Binding-site contacts:
Ligand atom N2 contacts residue CYS75 of chain 1.E at 3.5 Å.
Ligand atom C2 contacts residue NI1 of chain 1.AA at 3.8 Å.
Ligand atom C3 contacts residue CYS75 of chain 1.E at 3.0 Å (hydrophobic).
Ligand atom N1 contacts residue SER499 of chain 1.E at 2.7 Å (h-bond).
Ligand atom O3 contacts residue HIS79 of chain 1.E at 3.4 Å (h-bond).
Ligand atom O3 contacts residue VAL78 of chain 1.E at 3.5 Å.
Ligand atom C1 contacts residue CSO543 of chain 1.E at 3.6 Å.
Ligand atom N2 contacts residue ARG476 of chain 1.E at 3.0 Å (salt-bridge).
Ligand atom N1 contacts residue ARG476 of chain 1.E at 3.8 Å.
Ligand atom C1 contacts residue PRO498 of chain 1.E at 3.9 Å (hydrophobic).
Ligand atom C3 contacts residue HIS79 of chain 1.E at 3.4 Å.
Ligand atom O3 contacts residue VAL497 of chain 1.E at 3.4 Å.
Ligand atom C1 contacts residue SER499 of chain 1.E at 3.7 Å.
Ligand atom O3 contacts residue LEU479 of chain 1.E at 3.5 Å.
Ligand atom O3 contacts residue PRO498 of chain 1.E at 3.6 Å.
Ligand atom O3 contacts residue ALA474 of chain 1.E at 3.8 Å.
Ligand atom FE contacts residue CYS75 of chain 1.E at 2.2 Å.
Ligand atom C1 contacts residue CYS75 of chain 1.E at 4.0 Å (hydrophobic).
Ligand atom C1 contacts residue VAL497 of chain 1.E at 3.6 Å (hydrophobic).
Ligand atom C3 contacts residue CYS546 of chain 1.E at 3.0 Å (hydrophobic).
Ligand atom C2 contacts residue CYS75 of chain 1.E at 3.0 Å (hydrophobic).
Ligand atom O3 contacts residue CYS546 of chain 1.E at 3.8 Å.
Ligand atom N1 contacts residue VAL497 of chain 1.E at 3.6 Å.
Ligand atom O3 contacts residue CYS75 of chain 1.E at 3.9 Å.
Ligand atom N2 contacts residue PRO475 of chain 1.E at 3.4 Å.
Ligand atom C3 contacts residue VAL78 of chain 1.E at 3.7 Å (hydrophobic).
Ligand atom C3 contacts residue VAL497 of chain 1.E at 3.6 Å (hydrophobic).
Ligand atom N1 contacts residue CYS546 of chain 1.E at 3.3 Å.
Ligand atom C1 contacts residue NI1 of chain 1.AA at 3.7 Å.
Ligand atom C2 contacts residue ARG476 of chain 1.E at 3.5 Å.
Ligand atom FE contacts residue NI1 of chain 1.AA at 2.6 Å.
Ligand atom N2 contacts residue ALA474 of chain 1.E at 3.3 Å.
Ligand atom N1 contacts residue CSO543 of chain 1.E at 3.6 Å.
Ligand atom FE contacts residue CYS546 of chain 1.E at 2.2 Å.
Ligand atom N1 contacts residue PRO498 of chain 1.E at 3.7 Å.
Ligand atom C2 contacts residue ALA474 of chain 1.E at 3.8 Å (hydrophobic).
Ligand atom FE contacts residue CSO543 of chain 1.E at 4.1 Å.
Ligand atom C1 contacts residue ARG476 of chain 1.E at 3.6 Å.
Ligand atom C1 contacts residue CYS546 of chain 1.E at 2.9 Å (hydrophobic).
Ligand atom C3 contacts residue PRO498 of chain 1.E at 4.0 Å (hydrophobic).

This small molecule binds to this protein.
Small molecule (SMILES): N#C[Fe](=C=O)C#N

Sequence of chain 1.E:
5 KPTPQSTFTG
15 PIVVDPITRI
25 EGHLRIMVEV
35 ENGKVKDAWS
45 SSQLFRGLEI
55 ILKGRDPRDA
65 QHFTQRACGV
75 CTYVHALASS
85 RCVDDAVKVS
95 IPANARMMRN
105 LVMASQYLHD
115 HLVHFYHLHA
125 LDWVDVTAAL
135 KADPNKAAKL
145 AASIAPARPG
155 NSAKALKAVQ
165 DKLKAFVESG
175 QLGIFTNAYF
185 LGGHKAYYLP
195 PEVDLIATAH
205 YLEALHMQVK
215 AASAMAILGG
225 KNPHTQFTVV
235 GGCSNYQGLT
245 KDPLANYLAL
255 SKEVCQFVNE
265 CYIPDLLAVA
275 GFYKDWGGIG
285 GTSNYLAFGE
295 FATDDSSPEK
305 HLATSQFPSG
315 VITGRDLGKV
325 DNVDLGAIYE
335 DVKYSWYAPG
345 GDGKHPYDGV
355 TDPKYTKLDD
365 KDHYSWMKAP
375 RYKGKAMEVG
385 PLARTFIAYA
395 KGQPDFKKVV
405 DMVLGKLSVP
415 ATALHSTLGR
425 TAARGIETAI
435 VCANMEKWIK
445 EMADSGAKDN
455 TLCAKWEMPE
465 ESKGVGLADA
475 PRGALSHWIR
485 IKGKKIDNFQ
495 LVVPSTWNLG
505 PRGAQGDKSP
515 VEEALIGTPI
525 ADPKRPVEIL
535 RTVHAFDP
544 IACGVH